Binding-site contacts:
Ligand atom C5 contacts residue SER111 of chain 4.A at 3.6 Å.
Ligand atom P1 contacts residue SER111 of chain 4.A at 3.7 Å.
Ligand atom O2 contacts residue SER111 of chain 4.A at 3.6 Å (h-bond).
Ligand atom P1 contacts residue ARG143 of chain 4.A at 3.7 Å.
Ligand atom C5 contacts residue TYR190 of chain 7.A at 3.8 Å (hydrophobic).
Ligand atom C5 contacts residue FNR1 of chain 5.D at 3.8 Å.
Ligand atom C5 contacts residue TRP221 of chain 7.A at 3.8 Å (hydrophobic).
Ligand atom O contacts residue ARG143 of chain 4.A at 2.9 Å (salt-bridge).
Ligand atom C2 contacts residue ARG143 of chain 4.A at 3.6 Å.
Ligand atom P1 contacts residue TYR190 of chain 7.A at 3.8 Å.
Ligand atom O contacts residue LYS150 of chain 4.A at 3.6 Å (salt-bridge).
Ligand atom O2 contacts residue ARG206 of chain 7.A at 2.9 Å (salt-bridge).
Ligand atom O2 contacts residue GLU161 of chain 5.A at 3.9 Å.
Ligand atom O3 contacts residue ARG160 of chain 5.A at 3.0 Å (salt-bridge).
Ligand atom O1 contacts residue ARG143 of chain 4.A at 3.5 Å (salt-bridge).
Ligand atom O2 contacts residue GLY112 of chain 4.A at 2.7 Å (h-bond).
Ligand atom P1 contacts residue ARG160 of chain 5.A at 3.9 Å.
Ligand atom O3 contacts residue ARG206 of chain 7.A at 2.8 Å (salt-bridge).
Ligand atom P1 contacts residue GLU161 of chain 5.A at 3.7 Å.
Ligand atom C4 contacts residue FNR1 of chain 5.D at 3.9 Å.
Ligand atom P1 contacts residue GLY112 of chain 4.A at 3.9 Å.
Ligand atom P1 contacts residue LYS150 of chain 4.A at 3.8 Å.
Ligand atom C2 contacts residue SER111 of chain 4.A at 3.7 Å.
Ligand atom P1 contacts residue ARG206 of chain 7.A at 3.7 Å.
Ligand atom O3 contacts residue TYR190 of chain 7.A at 2.7 Å (h-bond).
Ligand atom C3 contacts residue SER111 of chain 4.A at 3.6 Å.
Ligand atom C2 contacts residue ALA110 of chain 4.A at 3.5 Å (hydrophobic).
Ligand atom C3 contacts residue FNR1 of chain 5.D at 3.5 Å.
Ligand atom C4 contacts residue TRP221 of chain 7.A at 3.6 Å (hydrophobic).
Ligand atom O contacts residue ARG160 of chain 5.A at 3.6 Å (salt-bridge).
Ligand atom O1 contacts residue TYR190 of chain 7.A at 3.8 Å.
Ligand atom C1 contacts residue TYR190 of chain 7.A at 3.7 Å (hydrophobic).
Ligand atom O2 contacts residue LYS150 of chain 4.A at 2.8 Å (salt-bridge).
Ligand atom O1 contacts residue GLY112 of chain 4.A at 3.9 Å.
Ligand atom C1 contacts residue FNR1 of chain 5.D at 3.2 Å.
Ligand atom C4 contacts residue TRP105 of chain 4.A at 3.2 Å (hydrophobic).
Ligand atom C2 contacts residue FNR1 of chain 5.D at 3.3 Å.
Ligand atom O contacts residue GLU161 of chain 5.A at 2.6 Å (salt-bridge).
Ligand atom C1 contacts residue ARG143 of chain 4.A at 3.6 Å.
Ligand atom O1 contacts residue SER111 of chain 4.A at 2.9 Å (h-bond).

The small molecule below binds the protein below.
Small molecule (SMILES): C=C(C)CCOP(=O)(O)O

Sequence of chain 4.A:
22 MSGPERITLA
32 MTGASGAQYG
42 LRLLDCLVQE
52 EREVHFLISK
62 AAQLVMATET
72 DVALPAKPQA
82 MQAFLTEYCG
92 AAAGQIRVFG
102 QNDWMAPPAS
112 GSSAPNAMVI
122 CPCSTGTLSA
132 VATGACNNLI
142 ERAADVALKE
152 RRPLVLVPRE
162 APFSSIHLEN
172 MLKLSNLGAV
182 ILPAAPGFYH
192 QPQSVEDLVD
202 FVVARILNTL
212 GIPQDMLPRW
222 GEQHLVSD

Sequence of chain 5.A:
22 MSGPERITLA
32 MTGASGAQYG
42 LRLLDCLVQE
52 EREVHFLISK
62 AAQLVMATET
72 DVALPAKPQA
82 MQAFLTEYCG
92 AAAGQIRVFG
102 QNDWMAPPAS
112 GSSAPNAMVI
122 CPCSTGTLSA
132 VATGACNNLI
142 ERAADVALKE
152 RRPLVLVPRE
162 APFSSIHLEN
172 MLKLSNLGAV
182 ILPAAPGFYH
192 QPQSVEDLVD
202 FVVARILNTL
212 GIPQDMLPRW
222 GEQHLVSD

Sequence of chain 7.A:
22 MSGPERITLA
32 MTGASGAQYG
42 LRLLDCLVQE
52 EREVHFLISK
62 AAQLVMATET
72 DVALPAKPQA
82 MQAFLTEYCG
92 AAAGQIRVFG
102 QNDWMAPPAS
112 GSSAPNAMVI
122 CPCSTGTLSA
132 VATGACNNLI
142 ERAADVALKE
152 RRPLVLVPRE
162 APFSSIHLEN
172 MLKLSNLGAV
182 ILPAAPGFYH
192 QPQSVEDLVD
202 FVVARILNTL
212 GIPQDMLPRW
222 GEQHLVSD